A small-molecule ligand and the protein it binds are described below.
Small molecule (SMILES): CC(=O)N[C@H]1[C@H](O[C@H]2[C@H](O)[C@@H](NC(C)=O)CO[C@@H]2CO)O[C@H](CO)[C@@H](O)[C@@H]1O

Sequence of chain 1.C:
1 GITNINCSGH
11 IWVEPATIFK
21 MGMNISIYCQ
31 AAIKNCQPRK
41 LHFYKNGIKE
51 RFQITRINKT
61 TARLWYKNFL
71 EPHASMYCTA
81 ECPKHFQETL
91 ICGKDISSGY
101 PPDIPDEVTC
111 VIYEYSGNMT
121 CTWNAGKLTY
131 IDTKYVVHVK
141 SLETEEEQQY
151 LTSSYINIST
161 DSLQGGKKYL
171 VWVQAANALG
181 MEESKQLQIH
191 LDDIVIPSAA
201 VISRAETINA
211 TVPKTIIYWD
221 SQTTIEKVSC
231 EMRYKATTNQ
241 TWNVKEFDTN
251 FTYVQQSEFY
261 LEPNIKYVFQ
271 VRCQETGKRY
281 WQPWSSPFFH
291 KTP

Binding-site contacts:
Ligand atom C7 contacts residue ASN157 of chain 1.C at 4.2 Å.
Ligand atom C6 contacts residue NAG1 of chain 1.J at 4.4 Å.
Ligand atom C1 contacts residue NAG1 of chain 1.J at 4.0 Å.
Ligand atom O5 contacts residue ASN118 of chain 1.C at 4.2 Å.
Ligand atom O6 contacts residue NAG1 of chain 1.J at 3.5 Å (h-bond).
Ligand atom O5 contacts residue NAG1 of chain 1.J at 3.4 Å.
Ligand atom C8 contacts residue TYR155 of chain 1.C at 4.5 Å (hydrophobic).
Ligand atom O5 contacts residue SER116 of chain 1.C at 4.1 Å.
Ligand atom C5 contacts residue ASN157 of chain 1.C at 3.6 Å.
Ligand atom C4 contacts residue ASN157 of chain 1.C at 4.2 Å.
Ligand atom C1 contacts residue ASN157 of chain 1.C at 1.4 Å.
Ligand atom O5 contacts residue ASN157 of chain 1.C at 2.3 Å (h-bond).
Ligand atom C3 contacts residue ASN157 of chain 1.C at 3.8 Å.
Ligand atom C4 contacts residue NAG1 of chain 1.J at 4.2 Å.
Ligand atom C6 contacts residue SER116 of chain 1.C at 3.9 Å.
Ligand atom C2 contacts residue ASN157 of chain 1.C at 2.5 Å.
Ligand atom C1 contacts residue THR120 of chain 1.C at 4.4 Å.
Ligand atom N2 contacts residue ASN157 of chain 1.C at 2.9 Å (h-bond).
Ligand atom C5 contacts residue NAG1 of chain 1.J at 4.4 Å.
Ligand atom C2 contacts residue NAG1 of chain 1.J at 4.2 Å.
Ligand atom C8 contacts residue ASN157 of chain 1.C at 4.5 Å.
Ligand atom O6 contacts residue SER116 of chain 1.C at 2.7 Å (h-bond).